Binding-site contacts:
Ligand atom O12 contacts residue GLN296 of chain 4.A at 3.3 Å.
Ligand atom C2 contacts residue VAL175 of chain 4.A at 3.6 Å (hydrophobic).
Ligand atom C17 contacts residue GLN296 of chain 4.A at 3.5 Å.
Ligand atom C11 contacts residue TYR99 of chain 4.A at 3.9 Å (hydrophobic).
Ligand atom C14 contacts residue PHE174 of chain 4.A at 3.9 Å (hydrophobic).
Ligand atom O9 contacts residue TYR99 of chain 4.A at 3.4 Å.
Ligand atom O12 contacts residue TYR99 of chain 4.A at 3.6 Å.
Ligand atom C2 contacts residue TYR218 of chain 4.A at 3.9 Å (hydrophobic).
Ligand atom O9 contacts residue ALA384 of chain 4.A at 2.9 Å (h-bond).
Ligand atom N5 contacts residue SER100 of chain 4.A at 3.8 Å.
Ligand atom O4A contacts residue ALA384 of chain 4.A at 3.6 Å (h-bond).
Ligand atom C14 contacts residue ILE277 of chain 4.A at 3.9 Å (hydrophobic).
Ligand atom C13 contacts residue TYR99 of chain 4.A at 3.5 Å (hydrophobic).
Ligand atom C6 contacts residue TYR218 of chain 4.A at 3.5 Å (hydrophobic).
Ligand atom N10 contacts residue ALA384 of chain 4.A at 3.7 Å.
Ligand atom S19 contacts residue ILE277 of chain 4.A at 3.6 Å.
Ligand atom O4B contacts residue ARG409 of chain 4.A at 2.4 Å (salt-bridge).
Ligand atom C15 contacts residue PHE174 of chain 4.A at 3.2 Å (hydrophobic).
Ligand atom O9 contacts residue SER100 of chain 4.A at 2.2 Å (h-bond).
Ligand atom C15 contacts residue GLN296 of chain 4.A at 3.2 Å.
Ligand atom O4A contacts residue ARG409 of chain 4.A at 3.4 Å (salt-bridge).
Ligand atom C6 contacts residue SER100 of chain 4.A at 3.3 Å.
Ligand atom C3' contacts residue LEU350 of chain 4.A at 3.9 Å (hydrophobic).
Ligand atom C8 contacts residue TYR218 of chain 4.A at 3.8 Å (hydrophobic).
Ligand atom N5 contacts residue ALA384 of chain 4.A at 3.8 Å.
Ligand atom O12 contacts residue SER100 of chain 4.A at 3.6 Å (h-bond).
Ligand atom O4A contacts residue GLY383 of chain 4.A at 3.7 Å.
Ligand atom C7 contacts residue SER100 of chain 4.A at 2.5 Å.
Ligand atom O4A contacts residue TRP413 of chain 4.A at 3.8 Å.
Ligand atom C4 contacts residue ARG409 of chain 4.A at 3.6 Å.
Ligand atom S1 contacts residue VAL175 of chain 4.A at 3.7 Å.
Ligand atom S1 contacts residue PHE174 of chain 4.A at 3.6 Å.
Ligand atom N10 contacts residue SER100 of chain 4.A at 3.6 Å.
Ligand atom C16 contacts residue GLN296 of chain 4.A at 3.0 Å.
Ligand atom C8 contacts residue SER100 of chain 4.A at 1.4 Å.
Ligand atom C3' contacts residue ARG409 of chain 4.A at 3.9 Å.
Ligand atom C4' contacts residue ARG409 of chain 4.A at 3.1 Å.
Ligand atom C16 contacts residue PHE174 of chain 4.A at 3.5 Å (hydrophobic).
Ligand atom O9 contacts residue GLY383 of chain 4.A at 3.5 Å.
Ligand atom C13 contacts residue ILE277 of chain 4.A at 3.4 Å (hydrophobic).

Sequence of chain 4.A:
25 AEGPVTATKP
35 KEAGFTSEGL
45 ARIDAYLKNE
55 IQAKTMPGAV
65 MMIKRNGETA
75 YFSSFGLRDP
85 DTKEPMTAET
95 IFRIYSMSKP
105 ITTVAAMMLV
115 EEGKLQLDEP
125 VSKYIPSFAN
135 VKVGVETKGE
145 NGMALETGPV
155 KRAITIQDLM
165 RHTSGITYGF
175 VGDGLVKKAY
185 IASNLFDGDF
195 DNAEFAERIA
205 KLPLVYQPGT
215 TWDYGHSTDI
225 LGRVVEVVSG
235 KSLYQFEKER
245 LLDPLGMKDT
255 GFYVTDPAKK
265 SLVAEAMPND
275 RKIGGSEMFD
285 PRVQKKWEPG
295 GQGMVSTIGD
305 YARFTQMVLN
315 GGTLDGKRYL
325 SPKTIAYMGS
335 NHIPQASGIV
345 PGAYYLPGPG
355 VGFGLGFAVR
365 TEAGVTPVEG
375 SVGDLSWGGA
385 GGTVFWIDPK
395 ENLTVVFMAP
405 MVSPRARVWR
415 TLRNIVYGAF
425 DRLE

The small molecule below binds the protein below.
Small molecule (SMILES): COC(=O)CC1=C(C(=O)O)N[C@@H]([C@@H](C=O)NC(=O)Cc2cccs2)SC1